Binding-site contacts:
Ligand atom PBA contacts residue SER675 of chain 1.C at 3.5 Å.
Ligand atom CAW contacts residue TYR471 of chain 1.C at 3.4 Å (hydrophobic).
Ligand atom CAT contacts residue THR501 of chain 1.C at 3.4 Å.
Ligand atom CAT contacts residue ARG506 of chain 1.C at 4.0 Å.
Ligand atom OAA contacts residue TYR471 of chain 1.C at 3.8 Å.
Ligand atom CAV contacts residue PRO499 of chain 1.C at 3.8 Å (hydrophobic).
Ligand atom NAY contacts residue TYR471 of chain 1.C at 3.8 Å.
Ligand atom CAJ contacts residue TYR471 of chain 1.C at 3.1 Å (hydrophobic).
Ligand atom OAQ contacts residue THR707 of chain 1.C at 3.7 Å.
Ligand atom FAG contacts residue TYR753 of chain 1.C at 3.4 Å.
Ligand atom OAA contacts residue THR501 of chain 1.C at 3.4 Å (h-bond).
Ligand atom FAF contacts residue TYR471 of chain 1.C at 3.5 Å.
Ligand atom NAP contacts residue THR501 of chain 1.C at 3.3 Å (h-bond).
Ligand atom CAV contacts residue TYR471 of chain 1.C at 3.2 Å (hydrophobic).
Ligand atom FAH contacts residue MET729 of chain 1.C at 3.9 Å.
Ligand atom CAJ contacts residue TYR753 of chain 1.C at 3.7 Å (hydrophobic).
Ligand atom FAH contacts residue TYR471 of chain 1.C at 4.0 Å.
Ligand atom NAP contacts residue PRO499 of chain 1.C at 3.0 Å (h-bond).
Ligand atom CAZ contacts residue TYR471 of chain 1.C at 3.8 Å (hydrophobic).
Ligand atom FAF contacts residue TYR426 of chain 1.C at 3.7 Å.
Ligand atom CAJ contacts residue PRO499 of chain 1.C at 3.7 Å (hydrophobic).
Ligand atom OAC contacts residue GLY674 of chain 1.C at 3.0 Å.
Ligand atom CAK contacts residue THR707 of chain 1.C at 3.9 Å.
Ligand atom OAB contacts residue ARG506 of chain 1.C at 3.0 Å (salt-bridge).
Ligand atom CAT contacts residue TYR471 of chain 1.C at 3.4 Å (hydrophobic).
Ligand atom CAU contacts residue ARG506 of chain 1.C at 4.0 Å.
Ligand atom CAS contacts residue TYR753 of chain 1.C at 4.0 Å (hydrophobic).
Ligand atom CAT contacts residue PRO499 of chain 1.C at 4.0 Å (hydrophobic).
Ligand atom CAS contacts residue TYR471 of chain 1.C at 3.4 Å (hydrophobic).
Ligand atom OAD contacts residue SER675 of chain 1.C at 3.4 Å (h-bond).
Ligand atom CAL contacts residue THR707 of chain 1.C at 3.9 Å.
Ligand atom OAA contacts residue ARG506 of chain 1.C at 2.6 Å (salt-bridge).
Ligand atom FAH contacts residue GLU423 of chain 1.C at 3.7 Å.
Ligand atom OAQ contacts residue MET729 of chain 1.C at 3.9 Å.
Ligand atom OAE contacts residue SER675 of chain 1.C at 3.7 Å.
Ligand atom FAF contacts residue PRO499 of chain 1.C at 3.5 Å.
Ligand atom CAU contacts residue TYR471 of chain 1.C at 3.6 Å (hydrophobic).
Ligand atom OAC contacts residue SER675 of chain 1.C at 2.5 Å (h-bond).
Ligand atom OAA contacts residue LEU500 of chain 1.C at 4.0 Å.
Ligand atom NAP contacts residue TYR471 of chain 1.C at 3.3 Å.

The small molecule below binds the protein below.
Small molecule (SMILES): O=c1[nH]c2cc(C(F)(F)F)c(N3CCOCC3)cc2n(CP(=O)(O)O)c1=O

Sequence of chain 1.C:
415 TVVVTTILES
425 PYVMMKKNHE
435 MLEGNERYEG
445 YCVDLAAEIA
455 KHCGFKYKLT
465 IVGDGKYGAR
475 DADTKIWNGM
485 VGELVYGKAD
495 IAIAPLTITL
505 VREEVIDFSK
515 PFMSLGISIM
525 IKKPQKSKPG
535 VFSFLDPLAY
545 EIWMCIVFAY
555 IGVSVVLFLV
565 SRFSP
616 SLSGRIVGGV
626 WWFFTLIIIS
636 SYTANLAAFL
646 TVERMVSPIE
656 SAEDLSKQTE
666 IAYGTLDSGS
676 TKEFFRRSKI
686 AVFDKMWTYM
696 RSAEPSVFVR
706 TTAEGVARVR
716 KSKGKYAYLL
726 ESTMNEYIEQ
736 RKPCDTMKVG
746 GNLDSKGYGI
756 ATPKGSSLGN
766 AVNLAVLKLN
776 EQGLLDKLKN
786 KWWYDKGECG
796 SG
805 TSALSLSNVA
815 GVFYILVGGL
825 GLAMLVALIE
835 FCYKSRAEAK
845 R